Binding-site contacts:
Ligand atom C5 contacts residue ASN359 of chain 1.B at 3.7 Å.
Ligand atom C1 contacts residue ASN359 of chain 1.B at 3.4 Å.
Ligand atom C5 contacts residue ASN370 of chain 1.B at 3.7 Å.
Ligand atom C6 contacts residue ASN359 of chain 1.B at 3.7 Å.
Ligand atom C4 contacts residue ASN370 of chain 1.B at 4.2 Å.
Ligand atom O5 contacts residue ASN370 of chain 1.B at 2.4 Å (h-bond).
Ligand atom C2 contacts residue ASN370 of chain 1.B at 2.5 Å.
Ligand atom C8 contacts residue ASN370 of chain 1.B at 4.4 Å.
Ligand atom C7 contacts residue ASN370 of chain 1.B at 3.2 Å.
Ligand atom C3 contacts residue ASN370 of chain 1.B at 3.8 Å.
Ligand atom C1 contacts residue ASN370 of chain 1.B at 1.4 Å.
Ligand atom O7 contacts residue ASN370 of chain 1.B at 3.2 Å (h-bond).
Ligand atom N2 contacts residue ASN370 of chain 1.B at 2.9 Å (h-bond).
Ligand atom C2 contacts residue ASN359 of chain 1.B at 4.4 Å.
Ligand atom O5 contacts residue ASN359 of chain 1.B at 2.6 Å (h-bond).

Sequence of chain 1.B:
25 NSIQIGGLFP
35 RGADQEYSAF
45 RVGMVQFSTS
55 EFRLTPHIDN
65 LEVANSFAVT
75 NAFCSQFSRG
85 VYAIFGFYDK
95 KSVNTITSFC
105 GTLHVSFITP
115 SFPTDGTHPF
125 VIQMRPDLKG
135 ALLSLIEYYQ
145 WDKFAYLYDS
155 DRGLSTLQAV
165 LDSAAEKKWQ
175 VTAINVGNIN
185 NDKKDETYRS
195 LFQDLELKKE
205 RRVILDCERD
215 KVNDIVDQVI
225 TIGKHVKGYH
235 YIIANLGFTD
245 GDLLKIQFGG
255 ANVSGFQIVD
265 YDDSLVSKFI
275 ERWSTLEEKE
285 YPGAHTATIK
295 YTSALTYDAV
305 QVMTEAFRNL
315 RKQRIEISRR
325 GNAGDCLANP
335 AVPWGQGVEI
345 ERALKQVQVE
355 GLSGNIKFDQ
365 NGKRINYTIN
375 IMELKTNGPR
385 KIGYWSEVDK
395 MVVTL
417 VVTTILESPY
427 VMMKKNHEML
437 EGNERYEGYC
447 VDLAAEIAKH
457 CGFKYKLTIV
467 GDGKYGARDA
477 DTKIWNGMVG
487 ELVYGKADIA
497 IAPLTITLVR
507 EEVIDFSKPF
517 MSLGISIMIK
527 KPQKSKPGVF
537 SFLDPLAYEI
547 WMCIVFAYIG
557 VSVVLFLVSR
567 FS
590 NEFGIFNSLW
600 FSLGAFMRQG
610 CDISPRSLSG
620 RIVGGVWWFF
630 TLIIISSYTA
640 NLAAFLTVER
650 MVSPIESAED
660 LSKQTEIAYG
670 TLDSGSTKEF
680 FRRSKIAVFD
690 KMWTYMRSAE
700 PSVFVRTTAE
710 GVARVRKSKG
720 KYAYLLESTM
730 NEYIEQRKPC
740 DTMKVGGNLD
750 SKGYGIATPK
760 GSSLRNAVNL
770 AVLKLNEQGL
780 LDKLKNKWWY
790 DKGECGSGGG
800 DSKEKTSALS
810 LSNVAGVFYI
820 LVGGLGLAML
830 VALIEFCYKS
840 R

This protein binds this small molecule.
Small molecule (SMILES): CC(=O)N[C@@H]1[C@@H](O)[C@H](O)[C@@H](CO)O[C@H]1O